Binding-site contacts:
Ligand atom C8 contacts residue ASN34 of chain 1.A at 4.0 Å.
Ligand atom C3 contacts residue ASN34 of chain 1.A at 3.7 Å.
Ligand atom C4 contacts residue ASN34 of chain 1.A at 4.1 Å.
Ligand atom N2 contacts residue ASN34 of chain 1.A at 2.9 Å (h-bond).
Ligand atom O7 contacts residue ASN34 of chain 1.A at 4.5 Å.
Ligand atom O6 contacts residue LYS77 of chain 1.A at 4.2 Å.
Ligand atom C2 contacts residue ASN34 of chain 1.A at 2.3 Å.
Ligand atom C5 contacts residue ASN34 of chain 1.A at 3.6 Å.
Ligand atom C1 contacts residue ASN34 of chain 1.A at 1.4 Å.
Ligand atom C7 contacts residue ASN34 of chain 1.A at 3.7 Å.
Ligand atom O5 contacts residue ASN34 of chain 1.A at 2.4 Å (h-bond).

A protein and the small-molecule ligand that binds it are described below.
Small molecule (SMILES): CC(=O)N[C@@H]1[C@@H](O)[C@H](O)[C@@H](CO)O[C@H]1O

Sequence of chain 1.A:
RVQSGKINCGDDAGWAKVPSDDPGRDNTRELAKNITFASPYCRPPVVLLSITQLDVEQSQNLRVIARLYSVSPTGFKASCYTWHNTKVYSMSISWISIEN